Sequence of chain 1.A:
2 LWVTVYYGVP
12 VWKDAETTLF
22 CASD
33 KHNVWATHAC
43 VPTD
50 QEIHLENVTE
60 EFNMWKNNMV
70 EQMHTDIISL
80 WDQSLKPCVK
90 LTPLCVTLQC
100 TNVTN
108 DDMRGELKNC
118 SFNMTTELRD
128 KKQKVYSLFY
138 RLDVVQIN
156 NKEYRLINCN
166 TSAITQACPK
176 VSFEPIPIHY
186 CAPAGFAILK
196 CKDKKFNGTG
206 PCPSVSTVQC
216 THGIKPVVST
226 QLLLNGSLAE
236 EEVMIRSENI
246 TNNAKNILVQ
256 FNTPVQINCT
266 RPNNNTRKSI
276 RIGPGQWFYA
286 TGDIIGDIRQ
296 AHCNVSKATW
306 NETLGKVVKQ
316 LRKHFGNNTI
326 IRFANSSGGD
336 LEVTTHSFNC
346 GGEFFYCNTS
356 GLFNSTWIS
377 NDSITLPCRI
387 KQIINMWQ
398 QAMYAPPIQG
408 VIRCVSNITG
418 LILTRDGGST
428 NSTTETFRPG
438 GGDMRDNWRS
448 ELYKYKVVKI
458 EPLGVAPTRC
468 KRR

This small molecule binds to this protein.
Small molecule (SMILES): CC(=O)N[C@@H]1[C@@H](O)[C@H](O)[C@@H](CO)O[C@H]1O

Binding-site contacts:
Ligand atom C7 contacts residue ASN359 of chain 1.A at 3.2 Å.
Ligand atom C3 contacts residue ASN359 of chain 1.A at 3.8 Å.
Ligand atom C4 contacts residue ASN359 of chain 1.A at 4.2 Å.
Ligand atom C5 contacts residue ASN359 of chain 1.A at 3.7 Å.
Ligand atom C8 contacts residue NAG1 of chain 1.J at 3.1 Å.
Ligand atom C8 contacts residue ASN359 of chain 1.A at 4.3 Å.
Ligand atom C7 contacts residue NAG1 of chain 1.J at 4.2 Å.
Ligand atom O7 contacts residue SER355 of chain 1.A at 4.5 Å.
Ligand atom O5 contacts residue ASN359 of chain 1.A at 2.4 Å (h-bond).
Ligand atom N2 contacts residue ASN359 of chain 1.A at 2.8 Å (h-bond).
Ligand atom C8 contacts residue NAG3 of chain 1.J at 4.1 Å.
Ligand atom O7 contacts residue ASN359 of chain 1.A at 3.3 Å (h-bond).
Ligand atom O7 contacts residue GLY356 of chain 1.A at 4.3 Å.
Ligand atom C8 contacts residue NAG2 of chain 1.J at 3.6 Å.
Ligand atom C7 contacts residue SER355 of chain 1.A at 4.5 Å.
Ligand atom C2 contacts residue ASN359 of chain 1.A at 2.4 Å.
Ligand atom C8 contacts residue SER355 of chain 1.A at 3.3 Å.
Ligand atom C1 contacts residue ASN359 of chain 1.A at 1.4 Å.